The small molecule below binds the protein below.
Small molecule (SMILES): O=C(O)c1ccc(-c2cncc(-c3cccc(O)c3)n2)cc1

Binding-site contacts:
Ligand atom C15 contacts residue GLY90 of chain 1.A at 3.8 Å.
Ligand atom O1 contacts residue GLY90 of chain 1.A at 3.9 Å.
Ligand atom C5 contacts residue VAL23 of chain 1.A at 3.9 Å (hydrophobic).
Ligand atom C10 contacts residue LEU15 of chain 1.A at 3.8 Å (hydrophobic).
Ligand atom N1 contacts residue LEU137 of chain 1.A at 4.0 Å.
Ligand atom C8 contacts residue ALA36 of chain 1.A at 3.5 Å (hydrophobic).
Ligand atom C8 contacts residue CYS87 of chain 1.A at 3.9 Å (hydrophobic).
Ligand atom C7 contacts residue ALA36 of chain 1.A at 4.0 Å (hydrophobic).
Ligand atom C16 contacts residue GLY90 of chain 1.A at 4.0 Å.
Ligand atom C16 contacts residue LEU15 of chain 1.A at 4.0 Å (hydrophobic).
Ligand atom C13 contacts residue LEU15 of chain 1.A at 3.4 Å (hydrophobic).
Ligand atom C2 contacts residue LEU84 of chain 1.A at 3.7 Å (hydrophobic).
Ligand atom C8 contacts residue LEU137 of chain 1.A at 3.6 Å (hydrophobic).
Ligand atom O2 contacts residue LEU84 of chain 1.A at 3.6 Å.
Ligand atom C13 contacts residue GLU91 of chain 1.A at 3.6 Å.
Ligand atom N2 contacts residue LEU137 of chain 1.A at 3.3 Å.
Ligand atom C9 contacts residue TYR86 of chain 1.A at 3.8 Å (hydrophobic).
Ligand atom C12 contacts residue LEU15 of chain 1.A at 3.8 Å (hydrophobic).
Ligand atom N1 contacts residue TYR86 of chain 1.A at 3.6 Å.
Ligand atom O3 contacts residue LYS38 of chain 1.A at 2.8 Å (salt-bridge).
Ligand atom N1 contacts residue GLU85 of chain 1.A at 3.8 Å.
Ligand atom O3 contacts residue ASP148 of chain 1.A at 3.5 Å.
Ligand atom C11 contacts residue LEU15 of chain 1.A at 3.9 Å (hydrophobic).
Ligand atom C2 contacts residue VAL68 of chain 1.A at 4.0 Å (hydrophobic).
Ligand atom O2 contacts residue LYS38 of chain 1.A at 3.8 Å.
Ligand atom C4 contacts residue LEU137 of chain 1.A at 3.5 Å (hydrophobic).
Ligand atom C9 contacts residue CYS87 of chain 1.A at 3.2 Å (hydrophobic).
Ligand atom C3 contacts residue VAL68 of chain 1.A at 4.1 Å (hydrophobic).
Ligand atom N1 contacts residue CYS87 of chain 1.A at 2.9 Å (h-bond).
Ligand atom C15 contacts residue LEU15 of chain 1.A at 4.0 Å (hydrophobic).
Ligand atom C10 contacts residue LEU137 of chain 1.A at 3.8 Å (hydrophobic).
Ligand atom C17 contacts residue LYS38 of chain 1.A at 3.6 Å.
Ligand atom C17 contacts residue ASP148 of chain 1.A at 3.7 Å.
Ligand atom C14 contacts residue LEU15 of chain 1.A at 3.5 Å (hydrophobic).
Ligand atom C6 contacts residue VAL23 of chain 1.A at 3.8 Å (hydrophobic).
Ligand atom C8 contacts residue GLU85 of chain 1.A at 3.3 Å.
Ligand atom C3 contacts residue LEU137 of chain 1.A at 3.9 Å (hydrophobic).
Ligand atom O2 contacts residue ASP148 of chain 1.A at 3.6 Å.
Ligand atom C7 contacts residue LEU137 of chain 1.A at 3.2 Å (hydrophobic).
Ligand atom C9 contacts residue LEU15 of chain 1.A at 3.8 Å (hydrophobic).

Sequence of chain 1.A:
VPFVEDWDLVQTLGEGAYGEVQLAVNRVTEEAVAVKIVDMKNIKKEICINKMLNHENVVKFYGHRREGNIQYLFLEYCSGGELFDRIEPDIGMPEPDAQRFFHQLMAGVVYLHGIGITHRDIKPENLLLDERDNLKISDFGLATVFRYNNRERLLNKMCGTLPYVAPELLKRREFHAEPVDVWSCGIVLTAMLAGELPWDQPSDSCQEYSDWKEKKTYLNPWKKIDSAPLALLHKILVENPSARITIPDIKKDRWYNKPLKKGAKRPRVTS